Sequence of chain 1.F:
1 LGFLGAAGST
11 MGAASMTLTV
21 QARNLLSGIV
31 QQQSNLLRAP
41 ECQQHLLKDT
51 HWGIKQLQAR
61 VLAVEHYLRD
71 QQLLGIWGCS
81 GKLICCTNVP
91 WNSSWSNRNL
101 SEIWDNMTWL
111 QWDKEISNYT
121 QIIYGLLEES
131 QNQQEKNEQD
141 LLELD

This protein binds this small molecule.
Small molecule (SMILES): CC(=O)N[C@@H]1[C@@H](O)[C@H](O)[C@@H](CO)O[C@H]1O

Binding-site contacts:
Ligand atom C3 contacts residue ASN92 of chain 1.F at 3.9 Å.
Ligand atom C8 contacts residue TRP91 of chain 1.F at 3.5 Å (hydrophobic).
Ligand atom C7 contacts residue ASN92 of chain 1.F at 3.2 Å.
Ligand atom C8 contacts residue ASN92 of chain 1.F at 3.8 Å.
Ligand atom C5 contacts residue ASN92 of chain 1.F at 3.8 Å.
Ligand atom O7 contacts residue ASN92 of chain 1.F at 3.2 Å (h-bond).
Ligand atom C8 contacts residue PRO90 of chain 1.F at 3.9 Å (hydrophobic).
Ligand atom C4 contacts residue ASN92 of chain 1.F at 4.3 Å.
Ligand atom C1 contacts residue SER94 of chain 1.F at 4.1 Å.
Ligand atom O5 contacts residue ASN92 of chain 1.F at 2.5 Å (h-bond).
Ligand atom O7 contacts residue PRO90 of chain 1.F at 4.2 Å.
Ligand atom O5 contacts residue SER94 of chain 1.F at 4.3 Å.
Ligand atom N2 contacts residue ASN92 of chain 1.F at 2.8 Å (h-bond).
Ligand atom C2 contacts residue ASN92 of chain 1.F at 2.5 Å.
Ligand atom C1 contacts residue ASN92 of chain 1.F at 1.5 Å.